Sequence of chain 2.A:
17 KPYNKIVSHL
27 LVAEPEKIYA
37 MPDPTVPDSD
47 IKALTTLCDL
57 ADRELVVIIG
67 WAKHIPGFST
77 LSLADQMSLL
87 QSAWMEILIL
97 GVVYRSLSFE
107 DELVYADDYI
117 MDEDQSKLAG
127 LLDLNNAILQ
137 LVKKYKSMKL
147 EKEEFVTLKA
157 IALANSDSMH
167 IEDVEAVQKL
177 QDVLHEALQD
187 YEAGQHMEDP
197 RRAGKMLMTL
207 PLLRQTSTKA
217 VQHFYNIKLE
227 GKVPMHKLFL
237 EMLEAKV

Binding-site contacts:
Ligand atom C9 contacts residue LEU127 of chain 2.A at 4.1 Å (hydrophobic).
Ligand atom C8 contacts residue ILE134 of chain 2.A at 3.7 Å (hydrophobic).
Ligand atom C15 contacts residue ALA57 of chain 2.A at 3.6 Å (hydrophobic).
Ligand atom C9 contacts residue PHE220 of chain 2.A at 3.8 Å (hydrophobic).
Ligand atom C7 contacts residue ILE134 of chain 2.A at 3.8 Å (hydrophobic).
Ligand atom C14 contacts residue ALA57 of chain 2.A at 4.1 Å (hydrophobic).
Ligand atom C10 contacts residue PHE220 of chain 2.A at 3.6 Å (hydrophobic).
Ligand atom C11 contacts residue TYR111 of chain 2.A at 3.9 Å (hydrophobic).
Ligand atom O2 contacts residue LEU94 of chain 2.A at 3.8 Å.
Ligand atom C14 contacts residue TYR111 of chain 2.A at 4.0 Å (hydrophobic).
Ligand atom C3 contacts residue PHE220 of chain 2.A at 3.7 Å (hydrophobic).
Ligand atom C9 contacts residue TYR111 of chain 2.A at 2.9 Å (hydrophobic).
Ligand atom C13 contacts residue TYR111 of chain 2.A at 3.9 Å (hydrophobic).
Ligand atom C6 contacts residue PHE220 of chain 2.A at 3.8 Å (hydrophobic).
Ligand atom C9 contacts residue ASN131 of chain 2.A at 4.1 Å.
Ligand atom C7 contacts residue PHE220 of chain 2.A at 4.0 Å (hydrophobic).
Ligand atom C13 contacts residue LEU94 of chain 2.A at 4.1 Å (hydrophobic).
Ligand atom C12 contacts residue LEU94 of chain 2.A at 3.4 Å (hydrophobic).
Ligand atom C13 contacts residue GLU60 of chain 2.A at 3.2 Å.
Ligand atom C8 contacts residue ASN131 of chain 2.A at 3.8 Å.
Ligand atom C11 contacts residue LEU94 of chain 2.A at 3.9 Å (hydrophobic).
Ligand atom C8 contacts residue TYR111 of chain 2.A at 3.0 Å (hydrophobic).
Ligand atom C4 contacts residue TYR111 of chain 2.A at 4.1 Å (hydrophobic).
Ligand atom C5 contacts residue MET91 of chain 2.A at 3.5 Å (hydrophobic).
Ligand atom C14 contacts residue LEU56 of chain 2.A at 3.8 Å (hydrophobic).
Ligand atom C12 contacts residue TYR111 of chain 2.A at 4.0 Å (hydrophobic).
Ligand atom C7 contacts residue LEU130 of chain 2.A at 3.8 Å (hydrophobic).
Ligand atom O2 contacts residue GLU60 of chain 2.A at 2.4 Å (salt-bridge).
Ligand atom O2 contacts residue ARG101 of chain 2.A at 3.1 Å (salt-bridge).
Ligand atom C8 contacts residue PHE220 of chain 2.A at 4.0 Å (hydrophobic).
Ligand atom C7 contacts residue TYR111 of chain 2.A at 3.9 Å (hydrophobic).
Ligand atom C10 contacts residue TYR111 of chain 2.A at 3.6 Å (hydrophobic).
Ligand atom C1 contacts residue PHE220 of chain 2.A at 3.6 Å (hydrophobic).
Ligand atom C15 contacts residue LEU53 of chain 2.A at 3.5 Å (hydrophobic).
Ligand atom C8 contacts residue LEU130 of chain 2.A at 3.7 Å (hydrophobic).
Ligand atom C3 contacts residue LEU53 of chain 2.A at 3.6 Å (hydrophobic).
Ligand atom C10 contacts residue LEU53 of chain 2.A at 4.1 Å (hydrophobic).
Ligand atom C6 contacts residue MET91 of chain 2.A at 3.9 Å (hydrophobic).
Ligand atom C14 contacts residue GLU60 of chain 2.A at 3.4 Å.
Ligand atom C7 contacts residue ALA216 of chain 2.A at 3.9 Å (hydrophobic).

This protein binds this small molecule.
Small molecule (SMILES): CC(C)(c1ccccc1)c1ccc(O)cc1